Binding-site contacts:
Ligand atom O2 contacts residue LEU232 of chain 1.B at 4.3 Å.
Ligand atom CD contacts residue GLU167 of chain 1.B at 3.0 Å.
Ligand atom CB contacts residue LYS13 of chain 1.B at 3.6 Å.
Ligand atom OE1 contacts residue GLU167 of chain 1.B at 2.9 Å (salt-bridge).
Ligand atom OE1 contacts residue LEU232 of chain 1.B at 3.3 Å.
Ligand atom OE1 contacts residue HIS95 of chain 1.B at 3.3 Å (h-bond).
Ligand atom CG contacts residue LEU232 of chain 1.B at 4.0 Å (hydrophobic).
Ligand atom OE2 contacts residue ILE172 of chain 1.B at 3.4 Å.
Ligand atom O1 contacts residue GLY212 of chain 1.B at 3.9 Å.
Ligand atom CD contacts residue HIS95 of chain 1.B at 3.5 Å.
Ligand atom CD contacts residue ASN11 of chain 1.B at 4.1 Å.
Ligand atom P contacts residue GLY234 of chain 1.B at 3.6 Å.
Ligand atom OE1 contacts residue ASN11 of chain 1.B at 3.3 Å (h-bond).
Ligand atom O1 contacts residue GLY173 of chain 1.B at 2.8 Å (h-bond).
Ligand atom CG contacts residue GLU167 of chain 1.B at 3.6 Å.
Ligand atom O2 contacts residue GLY235 of chain 1.B at 3.9 Å.
Ligand atom CG contacts residue LYS13 of chain 1.B at 4.0 Å.
Ligand atom CG contacts residue VAL233 of chain 1.B at 4.2 Å (hydrophobic).
Ligand atom OE2 contacts residue HIS95 of chain 1.B at 3.0 Å (h-bond).
Ligand atom O3 contacts residue GLY234 of chain 1.B at 3.2 Å.
Ligand atom P contacts residue GLY235 of chain 1.B at 4.0 Å.
Ligand atom O1 contacts residue ILE172 of chain 1.B at 3.8 Å.
Ligand atom CB contacts residue GLY173 of chain 1.B at 4.3 Å.
Ligand atom O2 contacts residue GLY212 of chain 1.B at 4.2 Å.
Ligand atom OE2 contacts residue GLU167 of chain 1.B at 3.4 Å (salt-bridge).
Ligand atom OE1 contacts residue LYS13 of chain 1.B at 4.0 Å.
Ligand atom O2 contacts residue GLY234 of chain 1.B at 2.7 Å (h-bond).
Ligand atom CB contacts residue ILE172 of chain 1.B at 3.7 Å (hydrophobic).
Ligand atom O2 contacts residue SER213 of chain 1.B at 3.7 Å.
Ligand atom O2 contacts residue VAL233 of chain 1.B at 3.8 Å.
Ligand atom O3 contacts residue GLY235 of chain 1.B at 3.0 Å (h-bond).
Ligand atom CG contacts residue GLY234 of chain 1.B at 3.2 Å.
Ligand atom CB contacts residue GLY234 of chain 1.B at 4.0 Å.
Ligand atom CD contacts residue LYS13 of chain 1.B at 3.5 Å.
Ligand atom O3 contacts residue GLY173 of chain 1.B at 4.3 Å.
Ligand atom O1 contacts residue ALA171 of chain 1.B at 3.8 Å.
Ligand atom P contacts residue GLY173 of chain 1.B at 3.9 Å.
Ligand atom P contacts residue SER213 of chain 1.B at 3.9 Å.
Ligand atom OE2 contacts residue LYS13 of chain 1.B at 3.0 Å (salt-bridge).
Ligand atom O1 contacts residue SER213 of chain 1.B at 2.9 Å (h-bond).

A small-molecule ligand and the protein it binds are described below.
Small molecule (SMILES): O=C(O)CCP(=O)(O)O

Sequence of chain 1.B:
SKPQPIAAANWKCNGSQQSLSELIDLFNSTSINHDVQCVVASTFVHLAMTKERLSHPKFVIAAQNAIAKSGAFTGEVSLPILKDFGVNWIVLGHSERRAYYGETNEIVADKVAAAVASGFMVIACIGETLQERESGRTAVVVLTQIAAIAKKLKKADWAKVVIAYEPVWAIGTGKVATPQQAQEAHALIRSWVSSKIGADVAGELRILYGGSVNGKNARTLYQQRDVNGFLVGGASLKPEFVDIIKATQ